Binding-site contacts:
Ligand atom O2' contacts residue ASN154 of chain 1.A at 3.5 Å (h-bond).
Ligand atom C2 contacts residue 8N11 of chain 1.F at 3.4 Å.
Ligand atom O6 contacts residue GLY291 of chain 1.A at 3.4 Å.
Ligand atom N3 contacts residue CYS182 of chain 1.A at 3.4 Å.
Ligand atom C2 contacts residue GLU290 of chain 1.A at 3.5 Å.
Ligand atom O1P contacts residue SER239 of chain 1.A at 3.0 Å (h-bond).
Ligand atom C5 contacts residue MET265 of chain 1.A at 3.6 Å (hydrophobic).
Ligand atom N7 contacts residue MET265 of chain 1.A at 2.8 Å (h-bond).
Ligand atom N7 contacts residue ILE181 of chain 1.A at 3.7 Å.
Ligand atom O5' contacts residue GLY179 of chain 1.A at 3.5 Å.
Ligand atom O5' contacts residue GLY216 of chain 1.A at 3.5 Å.
Ligand atom O6 contacts residue GLY266 of chain 1.A at 2.7 Å (h-bond).
Ligand atom O3P contacts residue GLY217 of chain 1.A at 2.8 Å (h-bond).
Ligand atom N1 contacts residue 8N11 of chain 1.F at 3.5 Å.
Ligand atom O2P contacts residue GLY238 of chain 1.A at 2.8 Å (h-bond).
Ligand atom C2' contacts residue ASP215 of chain 1.A at 3.7 Å.
Ligand atom O3' contacts residue ALA50 of chain 1.A at 3.5 Å.
Ligand atom O6 contacts residue GLY264 of chain 1.A at 3.2 Å.
Ligand atom O6 contacts residue GLU290 of chain 1.A at 3.6 Å.
Ligand atom C3' contacts residue ASP215 of chain 1.A at 3.4 Å.
Ligand atom O2P contacts residue MET237 of chain 1.A at 3.6 Å.
Ligand atom C6 contacts residue GLU290 of chain 1.A at 3.7 Å.
Ligand atom O3P contacts residue GLY179 of chain 1.A at 3.5 Å.
Ligand atom O3' contacts residue ASP215 of chain 1.A at 2.5 Å (salt-bridge).
Ligand atom C6 contacts residue GLY266 of chain 1.A at 3.5 Å.
Ligand atom O3P contacts residue SER180 of chain 1.A at 3.0 Å (h-bond).
Ligand atom C8 contacts residue MET52 of chain 1.A at 3.5 Å (hydrophobic).
Ligand atom C2 contacts residue CYS182 of chain 1.A at 3.1 Å (hydrophobic).
Ligand atom O2' contacts residue ASP215 of chain 1.A at 2.6 Å (salt-bridge).
Ligand atom O1P contacts residue SER180 of chain 1.A at 2.7 Å (h-bond).
Ligand atom O6 contacts residue MET265 of chain 1.A at 3.2 Å (h-bond).
Ligand atom N7 contacts residue GLY264 of chain 1.A at 3.5 Å.
Ligand atom C5 contacts residue ILE181 of chain 1.A at 3.6 Å (hydrophobic).
Ligand atom C4 contacts residue 8N11 of chain 1.F at 3.6 Å.
Ligand atom N3 contacts residue 8N11 of chain 1.F at 3.6 Å.
Ligand atom O2P contacts residue SER239 of chain 1.A at 3.5 Å (h-bond).
Ligand atom C5' contacts residue TYR262 of chain 1.A at 3.6 Å (hydrophobic).
Ligand atom C4' contacts residue ASP215 of chain 1.A at 3.5 Å.
Ligand atom O1P contacts residue TYR262 of chain 1.A at 2.6 Å (h-bond).
Ligand atom N1 contacts residue GLU290 of chain 1.A at 2.8 Å (salt-bridge).

Sequence of chain 1.A:
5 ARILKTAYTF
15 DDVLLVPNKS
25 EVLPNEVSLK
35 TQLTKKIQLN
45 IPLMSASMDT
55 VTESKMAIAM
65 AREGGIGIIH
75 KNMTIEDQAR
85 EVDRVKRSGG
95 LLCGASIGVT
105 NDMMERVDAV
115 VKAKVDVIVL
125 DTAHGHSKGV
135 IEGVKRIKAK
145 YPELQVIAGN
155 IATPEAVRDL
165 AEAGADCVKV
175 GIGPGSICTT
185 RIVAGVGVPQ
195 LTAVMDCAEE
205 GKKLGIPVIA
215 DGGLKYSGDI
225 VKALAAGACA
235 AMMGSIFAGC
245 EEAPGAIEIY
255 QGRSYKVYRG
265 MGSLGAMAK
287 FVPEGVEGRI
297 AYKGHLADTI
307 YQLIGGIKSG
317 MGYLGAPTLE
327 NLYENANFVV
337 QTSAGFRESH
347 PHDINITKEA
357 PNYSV

This protein binds this small molecule.
Small molecule (SMILES): O=c1[nH]cnc2c1ncn2[C@@H]1O[C@H](COP(=O)(O)O)[C@@H](O)[C@H]1O